Sequence of chain 1.C:
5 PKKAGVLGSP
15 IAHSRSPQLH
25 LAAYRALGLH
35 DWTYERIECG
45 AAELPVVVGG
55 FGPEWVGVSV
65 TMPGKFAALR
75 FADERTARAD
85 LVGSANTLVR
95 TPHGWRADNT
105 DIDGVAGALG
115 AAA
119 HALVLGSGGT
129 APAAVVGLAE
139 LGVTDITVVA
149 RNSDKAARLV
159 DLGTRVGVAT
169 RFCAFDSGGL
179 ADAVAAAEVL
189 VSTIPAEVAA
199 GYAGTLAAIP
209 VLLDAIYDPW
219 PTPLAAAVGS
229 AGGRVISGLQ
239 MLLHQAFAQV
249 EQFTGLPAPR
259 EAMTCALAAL

This protein binds this small molecule.
Small molecule (SMILES): O=C(O)C1=C[C@@H](O)[C@@H](O)[C@H](O)C1

Binding-site contacts:
Ligand atom O12 contacts residue ASN90 of chain 1.C at 2.9 Å (h-bond).
Ligand atom O12 contacts residue VAL64 of chain 1.C at 4.2 Å.
Ligand atom C5 contacts residue THR65 of chain 1.C at 3.4 Å.
Ligand atom O2 contacts residue SER20 of chain 1.C at 2.6 Å (h-bond).
Ligand atom O11 contacts residue GLN243 of chain 1.C at 2.8 Å (h-bond).
Ligand atom O11 contacts residue GLN247 of chain 1.C at 3.0 Å (h-bond).
Ligand atom O11 contacts residue SER63 of chain 1.C at 3.9 Å.
Ligand atom C9 contacts residue VAL64 of chain 1.C at 3.7 Å (hydrophobic).
Ligand atom C8 contacts residue LYS69 of chain 1.C at 4.0 Å.
Ligand atom O11 contacts residue ASN90 of chain 1.C at 3.2 Å (h-bond).
Ligand atom O7 contacts residue MET66 of chain 1.C at 4.2 Å.
Ligand atom O7 contacts residue LYS69 of chain 1.C at 2.7 Å (salt-bridge).
Ligand atom O12 contacts residue GLN243 of chain 1.C at 3.6 Å.
Ligand atom C6 contacts residue LYS69 of chain 1.C at 3.8 Å.
Ligand atom C4 contacts residue SER20 of chain 1.C at 3.8 Å.
Ligand atom C1 contacts residue SER18 of chain 1.C at 3.4 Å.
Ligand atom C9 contacts residue THR65 of chain 1.C at 4.2 Å.
Ligand atom C10 contacts residue SER20 of chain 1.C at 3.3 Å.
Ligand atom O12 contacts residue ASP105 of chain 1.C at 2.6 Å (salt-bridge).
Ligand atom O3 contacts residue SER18 of chain 1.C at 3.6 Å.
Ligand atom C8 contacts residue ASP105 of chain 1.C at 3.7 Å.
Ligand atom C10 contacts residue GLN243 of chain 1.C at 4.1 Å.
Ligand atom C8 contacts residue GLN243 of chain 1.C at 3.5 Å.
Ligand atom O2 contacts residue SER18 of chain 1.C at 2.5 Å (h-bond).
Ligand atom C5 contacts residue LEU240 of chain 1.C at 4.0 Å (hydrophobic).
Ligand atom O11 contacts residue VAL64 of chain 1.C at 3.9 Å.
Ligand atom C6 contacts residue ASP105 of chain 1.C at 4.1 Å.
Ligand atom C4 contacts residue THR65 of chain 1.C at 3.9 Å.
Ligand atom C6 contacts residue THR65 of chain 1.C at 3.8 Å.
Ligand atom O2 contacts residue VAL10 of chain 1.C at 3.8 Å.
Ligand atom C1 contacts residue LEU240 of chain 1.C at 4.0 Å (hydrophobic).
Ligand atom O12 contacts residue LYS69 of chain 1.C at 3.1 Å (salt-bridge).
Ligand atom C8 contacts residue ASN90 of chain 1.C at 3.9 Å.
Ligand atom O7 contacts residue THR65 of chain 1.C at 2.9 Å (h-bond).
Ligand atom C9 contacts residue GLN243 of chain 1.C at 3.7 Å.
Ligand atom C9 contacts residue ASN90 of chain 1.C at 4.1 Å.
Ligand atom C10 contacts residue LEU240 of chain 1.C at 4.2 Å (hydrophobic).
Ligand atom C1 contacts residue SER20 of chain 1.C at 3.5 Å.
Ligand atom C4 contacts residue LEU240 of chain 1.C at 3.8 Å (hydrophobic).
Ligand atom O3 contacts residue THR65 of chain 1.C at 4.2 Å.